The small molecule below binds the protein below.
Small molecule (SMILES): NS(=O)(=O)c1ccc2c(c1)[C@H]1C=CC[C@H]1[C@@H](c1cccc3ccccc13)N2

Sequence of chain 1.E:
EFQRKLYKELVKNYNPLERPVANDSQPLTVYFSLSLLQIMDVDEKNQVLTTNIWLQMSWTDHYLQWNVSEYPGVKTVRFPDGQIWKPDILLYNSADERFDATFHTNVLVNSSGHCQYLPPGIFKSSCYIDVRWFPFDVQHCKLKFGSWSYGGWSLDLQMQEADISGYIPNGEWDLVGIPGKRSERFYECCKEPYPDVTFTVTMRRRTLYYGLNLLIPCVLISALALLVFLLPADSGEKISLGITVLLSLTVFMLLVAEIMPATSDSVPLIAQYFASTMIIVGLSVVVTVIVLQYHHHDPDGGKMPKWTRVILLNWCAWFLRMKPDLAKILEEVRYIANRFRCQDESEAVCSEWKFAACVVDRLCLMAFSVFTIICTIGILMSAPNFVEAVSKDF

Binding-site contacts:
Ligand atom C20 contacts residue LEU220 of chain 1.E at 3.7 Å (hydrophobic).
Ligand atom C13 contacts residue PHE274 of chain 1.D at 3.8 Å (hydrophobic).
Ligand atom C4 contacts residue LEU212 of chain 1.E at 3.1 Å (hydrophobic).
Ligand atom C24 contacts residue ILE221 of chain 1.E at 3.6 Å (hydrophobic).
Ligand atom N17 contacts residue ASN213 of chain 1.E at 3.5 Å (h-bond).
Ligand atom O16 contacts residue ALA271 of chain 1.D at 3.3 Å.
Ligand atom C8 contacts residue MET278 of chain 1.D at 3.5 Å (hydrophobic).
Ligand atom C25 contacts residue PRO217 of chain 1.E at 3.4 Å (hydrophobic).
Ligand atom N17 contacts residue ALA271 of chain 1.D at 3.5 Å.
Ligand atom O15 contacts residue ASN213 of chain 1.E at 3.0 Å (h-bond).
Ligand atom C26 contacts residue MET253 of chain 1.D at 3.8 Å (hydrophobic).
Ligand atom C20 contacts residue MET278 of chain 1.D at 3.3 Å (hydrophobic).
Ligand atom O16 contacts residue VAL256 of chain 1.D at 3.5 Å.
Ligand atom C13 contacts residue MET278 of chain 1.D at 3.2 Å (hydrophobic).
Ligand atom C9 contacts residue LEU212 of chain 1.E at 3.9 Å (hydrophobic).
Ligand atom C9 contacts residue MET253 of chain 1.D at 3.3 Å (hydrophobic).
Ligand atom C19 contacts residue LEU220 of chain 1.E at 3.7 Å (hydrophobic).
Ligand atom C26 contacts residue PRO217 of chain 1.E at 3.7 Å (hydrophobic).
Ligand atom C3 contacts residue LEU212 of chain 1.E at 3.0 Å (hydrophobic).
Ligand atom C19 contacts residue MET278 of chain 1.D at 3.4 Å (hydrophobic).
Ligand atom C10 contacts residue LEU212 of chain 1.E at 3.6 Å (hydrophobic).
Ligand atom C27 contacts residue MET278 of chain 1.D at 3.7 Å (hydrophobic).
Ligand atom C18 contacts residue MET278 of chain 1.D at 3.8 Å (hydrophobic).
Ligand atom C13 contacts residue MET253 of chain 1.D at 3.7 Å (hydrophobic).
Ligand atom C2 contacts residue ILE216 of chain 1.E at 3.8 Å (hydrophobic).
Ligand atom C6 contacts residue MET253 of chain 1.D at 3.8 Å (hydrophobic).
Ligand atom C10 contacts residue MET253 of chain 1.D at 3.6 Å (hydrophobic).
Ligand atom C8 contacts residue MET253 of chain 1.D at 3.4 Å (hydrophobic).
Ligand atom C11 contacts residue MET253 of chain 1.D at 3.6 Å (hydrophobic).
Ligand atom O15 contacts residue MET253 of chain 1.D at 2.9 Å (h-bond).
Ligand atom C23 contacts residue LEU224 of chain 1.E at 3.7 Å (hydrophobic).
Ligand atom C4 contacts residue PRO217 of chain 1.E at 3.9 Å (hydrophobic).
Ligand atom C1 contacts residue LEU220 of chain 1.E at 3.7 Å (hydrophobic).
Ligand atom C4 contacts residue MET253 of chain 1.D at 3.9 Å (hydrophobic).
Ligand atom C13 contacts residue ALA275 of chain 1.D at 3.7 Å (hydrophobic).
Ligand atom C24 contacts residue PRO217 of chain 1.E at 3.7 Å (hydrophobic).
Ligand atom S14 contacts residue ASN213 of chain 1.E at 3.8 Å.
Ligand atom C12 contacts residue PHE274 of chain 1.D at 3.7 Å (hydrophobic).
Ligand atom C12 contacts residue MET253 of chain 1.D at 3.4 Å (hydrophobic).
Ligand atom N7 contacts residue MET278 of chain 1.D at 3.1 Å (h-bond).

Sequence of chain 1.D:
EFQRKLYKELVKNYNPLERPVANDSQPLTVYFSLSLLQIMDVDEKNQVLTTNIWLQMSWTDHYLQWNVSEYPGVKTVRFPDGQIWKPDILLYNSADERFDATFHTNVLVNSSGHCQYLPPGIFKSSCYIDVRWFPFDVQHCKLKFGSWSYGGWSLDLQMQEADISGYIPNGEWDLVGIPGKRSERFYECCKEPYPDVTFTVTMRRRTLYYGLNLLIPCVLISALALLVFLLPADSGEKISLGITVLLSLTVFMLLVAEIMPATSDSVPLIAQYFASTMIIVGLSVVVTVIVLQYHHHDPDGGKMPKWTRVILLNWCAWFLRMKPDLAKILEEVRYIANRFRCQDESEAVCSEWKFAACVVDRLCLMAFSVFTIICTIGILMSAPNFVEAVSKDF